Sequence of chain 1.A:
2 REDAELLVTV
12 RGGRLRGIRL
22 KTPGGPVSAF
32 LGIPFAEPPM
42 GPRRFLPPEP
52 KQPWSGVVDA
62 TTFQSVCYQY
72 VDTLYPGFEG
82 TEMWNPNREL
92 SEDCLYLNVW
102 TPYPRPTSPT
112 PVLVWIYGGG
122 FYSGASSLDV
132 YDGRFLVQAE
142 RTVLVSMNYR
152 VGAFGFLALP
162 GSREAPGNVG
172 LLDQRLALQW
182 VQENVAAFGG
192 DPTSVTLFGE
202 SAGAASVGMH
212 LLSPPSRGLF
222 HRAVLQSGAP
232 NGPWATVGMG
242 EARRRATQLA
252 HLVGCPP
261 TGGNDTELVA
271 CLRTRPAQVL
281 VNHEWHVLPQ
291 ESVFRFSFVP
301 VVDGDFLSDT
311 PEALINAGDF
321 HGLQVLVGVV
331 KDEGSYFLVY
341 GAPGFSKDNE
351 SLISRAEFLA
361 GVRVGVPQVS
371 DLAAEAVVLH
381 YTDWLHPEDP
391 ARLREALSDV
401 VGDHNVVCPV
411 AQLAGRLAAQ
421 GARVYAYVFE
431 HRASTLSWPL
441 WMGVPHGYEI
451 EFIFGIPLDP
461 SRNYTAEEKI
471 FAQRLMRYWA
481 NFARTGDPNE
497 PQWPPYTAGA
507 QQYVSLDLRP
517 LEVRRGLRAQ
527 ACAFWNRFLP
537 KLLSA

A protein and the small-molecule ligand that binds it are described below.
Small molecule (SMILES): CC(=O)N[C@H]1[C@H](O[C@H]2[C@H](O)[C@@H](NC(C)=O)CO[C@@H]2CO[C@@H]2O[C@@H](C)[C@@H](O)[C@@H](O)[C@@H]2O)O[C@H](CO)[C@@H](O)[C@@H]1O

Binding-site contacts:
Ligand atom O7 contacts residue ASN349 of chain 1.A at 3.8 Å.
Ligand atom C5 contacts residue ASN349 of chain 1.A at 3.6 Å.
Ligand atom N2 contacts residue ASN349 of chain 1.A at 2.2 Å (h-bond).
Ligand atom C6 contacts residue SER346 of chain 1.A at 4.4 Å.
Ligand atom C6 contacts residue SER346 of chain 1.A at 4.0 Å.
Ligand atom C4 contacts residue ASN349 of chain 1.A at 4.0 Å.
Ligand atom N2 contacts residue PRO343 of chain 1.A at 4.3 Å.
Ligand atom C6 contacts residue ASN349 of chain 1.A at 3.8 Å.
Ligand atom C1 contacts residue ASN349 of chain 1.A at 1.3 Å.
Ligand atom O4 contacts residue GLY344 of chain 1.A at 3.6 Å.
Ligand atom O5 contacts residue SER346 of chain 1.A at 3.8 Å.
Ligand atom C2 contacts residue ASN349 of chain 1.A at 2.1 Å.
Ligand atom C5 contacts residue PHE345 of chain 1.A at 4.2 Å (hydrophobic).
Ligand atom C8 contacts residue PHE345 of chain 1.A at 3.9 Å (hydrophobic).
Ligand atom C5 contacts residue SER346 of chain 1.A at 4.0 Å.
Ligand atom C3 contacts residue ASN349 of chain 1.A at 3.3 Å.
Ligand atom C5 contacts residue ASN349 of chain 1.A at 4.2 Å.
Ligand atom C3 contacts residue GLY344 of chain 1.A at 4.0 Å.
Ligand atom C1 contacts residue SER346 of chain 1.A at 4.0 Å.
Ligand atom O5 contacts residue SER346 of chain 1.A at 3.8 Å.
Ligand atom C5 contacts residue SER346 of chain 1.A at 4.4 Å.
Ligand atom O5 contacts residue ASN349 of chain 1.A at 2.6 Å (h-bond).
Ligand atom C2 contacts residue GLY344 of chain 1.A at 3.8 Å.
Ligand atom C8 contacts residue ASN349 of chain 1.A at 4.4 Å.
Ligand atom O3 contacts residue ASN349 of chain 1.A at 4.5 Å.
Ligand atom C6 contacts residue ASP348 of chain 1.A at 4.0 Å.
Ligand atom C6 contacts residue PHE345 of chain 1.A at 4.3 Å (hydrophobic).
Ligand atom C7 contacts residue ASN349 of chain 1.A at 3.3 Å.
Ligand atom N2 contacts residue GLY344 of chain 1.A at 3.6 Å (h-bond).